Sequence of chain 1.A:
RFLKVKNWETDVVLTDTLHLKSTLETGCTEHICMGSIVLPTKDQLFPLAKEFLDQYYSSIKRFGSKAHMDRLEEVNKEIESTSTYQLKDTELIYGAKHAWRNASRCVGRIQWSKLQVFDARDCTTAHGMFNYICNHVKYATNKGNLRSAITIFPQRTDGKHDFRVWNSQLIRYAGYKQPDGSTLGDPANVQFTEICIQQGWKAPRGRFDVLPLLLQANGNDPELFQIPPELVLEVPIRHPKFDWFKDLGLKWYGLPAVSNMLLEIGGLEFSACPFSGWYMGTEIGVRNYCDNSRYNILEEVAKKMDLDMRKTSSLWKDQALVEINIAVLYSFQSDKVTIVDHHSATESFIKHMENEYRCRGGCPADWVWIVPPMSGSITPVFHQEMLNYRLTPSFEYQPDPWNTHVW

The protein below binds the small molecule below.
Small molecule (SMILES): Cc1cc(N)nc(C[C@H]2CNC[C@@H]2OCCNCCc2cccc(F)c2)c1

Binding-site contacts:
Ligand atom C6A contacts residue GLU296 of chain 1.A at 3.4 Å.
Ligand atom N6A contacts residue TRP291 of chain 1.A at 2.6 Å (h-bond).
Ligand atom C4 contacts residue HEM1 of chain 1.C at 3.4 Å.
Ligand atom C5A contacts residue HEM1 of chain 1.C at 3.4 Å.
Ligand atom C15 contacts residue LEU41 of chain 1.A at 3.5 Å (hydrophobic).
Ligand atom N1' contacts residue GLU296 of chain 1.A at 3.0 Å (salt-bridge).
Ligand atom C8A contacts residue GLY290 of chain 1.A at 3.5 Å.
Ligand atom C2' contacts residue HEM1 of chain 1.C at 3.1 Å.
Ligand atom C3 contacts residue TYR410 of chain 1.A at 3.4 Å (hydrophobic).
Ligand atom C16 contacts residue TYR410 of chain 1.A at 3.6 Å (hydrophobic).
Ligand atom N1A contacts residue GLU296 of chain 1.A at 2.6 Å (salt-bridge).
Ligand atom C16 contacts residue VAL40 of chain 1.A at 3.5 Å (hydrophobic).
Ligand atom C4' contacts residue VAL271 of chain 1.A at 3.7 Å (hydrophobic).
Ligand atom C5A contacts residue PRO269 of chain 1.A at 3.7 Å (hydrophobic).
Ligand atom C8A contacts residue SER289 of chain 1.A at 3.7 Å.
Ligand atom C2A contacts residue HEM1 of chain 1.C at 3.6 Å.
Ligand atom C3 contacts residue HEM1 of chain 1.C at 2.8 Å.
Ligand atom C5' contacts residue GLU296 of chain 1.A at 3.2 Å.
Ligand atom C14 contacts residue TRP10 of chain 1.B at 3.6 Å (hydrophobic).
Ligand atom C3' contacts residue HEM1 of chain 1.C at 3.3 Å.
Ligand atom C15 contacts residue VAL40 of chain 1.A at 3.7 Å (hydrophobic).
Ligand atom F13 contacts residue TRP10 of chain 1.B at 3.3 Å.
Ligand atom N6A contacts residue GLU296 of chain 1.A at 2.7 Å (salt-bridge).
Ligand atom C8A contacts residue PHE288 of chain 1.A at 3.6 Å (hydrophobic).
Ligand atom C2A contacts residue GLU296 of chain 1.A at 3.4 Å.
Ligand atom C6A contacts residue HEM1 of chain 1.C at 3.4 Å.
Ligand atom C3A contacts residue VAL271 of chain 1.A at 3.8 Å (hydrophobic).
Ligand atom N6A contacts residue TYR292 of chain 1.A at 3.6 Å.
Ligand atom C6A contacts residue TRP291 of chain 1.A at 3.8 Å (hydrophobic).
Ligand atom C8A contacts residue PRO269 of chain 1.A at 3.7 Å (hydrophobic).
Ligand atom C1 contacts residue HEM1 of chain 1.C at 3.6 Å.
Ligand atom C16 contacts residue LEU41 of chain 1.A at 3.8 Å (hydrophobic).
Ligand atom N6A contacts residue HEM1 of chain 1.C at 3.4 Å.
Ligand atom N1A contacts residue HEM1 of chain 1.C at 3.5 Å.
Ligand atom C8A contacts residue HEM1 of chain 1.C at 3.6 Å.
Ligand atom C4 contacts residue TYR410 of chain 1.A at 3.7 Å (hydrophobic).
Ligand atom C4 contacts residue TRP382 of chain 1.A at 3.6 Å (hydrophobic).
Ligand atom C13 contacts residue TRP10 of chain 1.B at 3.7 Å (hydrophobic).
Ligand atom C7A contacts residue GLU296 of chain 1.A at 3.4 Å.
Ligand atom C7A contacts residue HEM1 of chain 1.C at 3.4 Å.

Sequence of chain 1.B:
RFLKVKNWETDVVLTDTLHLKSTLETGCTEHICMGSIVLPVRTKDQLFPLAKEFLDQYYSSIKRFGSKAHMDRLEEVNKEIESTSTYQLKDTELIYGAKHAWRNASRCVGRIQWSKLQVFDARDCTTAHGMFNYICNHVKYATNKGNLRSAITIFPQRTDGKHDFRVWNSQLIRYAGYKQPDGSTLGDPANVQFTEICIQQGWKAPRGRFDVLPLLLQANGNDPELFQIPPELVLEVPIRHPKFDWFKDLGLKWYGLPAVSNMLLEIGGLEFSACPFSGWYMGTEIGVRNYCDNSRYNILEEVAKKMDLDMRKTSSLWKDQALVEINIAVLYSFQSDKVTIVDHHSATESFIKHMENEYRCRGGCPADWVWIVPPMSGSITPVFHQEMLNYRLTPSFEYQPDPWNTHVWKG